A small-molecule ligand and the protein it binds are described below.
Small molecule (SMILES): CC(=O)N[C@H]1[C@@H](O)[C@H](O)[C@@H](CO)O[C@@H]1O

Sequence of chain 1.A:
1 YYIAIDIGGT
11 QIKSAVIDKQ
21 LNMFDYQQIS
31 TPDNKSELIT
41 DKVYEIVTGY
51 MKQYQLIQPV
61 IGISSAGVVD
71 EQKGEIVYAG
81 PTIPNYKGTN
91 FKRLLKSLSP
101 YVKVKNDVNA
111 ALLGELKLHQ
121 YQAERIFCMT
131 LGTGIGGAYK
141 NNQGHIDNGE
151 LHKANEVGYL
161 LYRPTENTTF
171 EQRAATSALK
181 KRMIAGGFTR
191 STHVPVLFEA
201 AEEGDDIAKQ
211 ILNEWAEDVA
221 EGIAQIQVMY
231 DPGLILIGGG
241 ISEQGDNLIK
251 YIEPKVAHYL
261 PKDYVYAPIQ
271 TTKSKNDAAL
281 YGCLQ

Binding-site contacts:
Ligand atom C7 contacts residue GLY67 of chain 1.A at 3.5 Å.
Ligand atom C4 contacts residue ASP107 of chain 1.A at 3.4 Å.
Ligand atom O7 contacts residue TYR159 of chain 1.A at 3.4 Å (h-bond).
Ligand atom O1 contacts residue GLY134 of chain 1.A at 3.5 Å.
Ligand atom O7 contacts residue GLU156 of chain 1.A at 3.9 Å.
Ligand atom C3 contacts residue GLU156 of chain 1.A at 3.3 Å.
Ligand atom C3 contacts residue GLY67 of chain 1.A at 3.9 Å.
Ligand atom O3 contacts residue GLU156 of chain 1.A at 3.0 Å (salt-bridge).
Ligand atom C3 contacts residue ASN106 of chain 1.A at 4.0 Å.
Ligand atom C5 contacts residue ILE135 of chain 1.A at 3.5 Å (hydrophobic).
Ligand atom O4 contacts residue GLY136 of chain 1.A at 3.8 Å.
Ligand atom C8 contacts residue GLY80 of chain 1.A at 3.0 Å.
Ligand atom O6 contacts residue ASP107 of chain 1.A at 2.5 Å (salt-bridge).
Ligand atom C8 contacts residue ALA79 of chain 1.A at 3.0 Å (hydrophobic).
Ligand atom C5 contacts residue GLY136 of chain 1.A at 3.4 Å.
Ligand atom O5 contacts residue ILE135 of chain 1.A at 3.2 Å (h-bond).
Ligand atom C2 contacts residue GLU156 of chain 1.A at 3.4 Å.
Ligand atom O7 contacts residue ALA79 of chain 1.A at 3.9 Å.
Ligand atom C5 contacts residue ASP107 of chain 1.A at 3.8 Å.
Ligand atom C6 contacts residue THR130 of chain 1.A at 3.6 Å.
Ligand atom O1 contacts residue GLU171 of chain 1.A at 2.9 Å (salt-bridge).
Ligand atom O6 contacts residue ALA66 of chain 1.A at 3.8 Å.
Ligand atom O3 contacts residue ALA66 of chain 1.A at 4.0 Å.
Ligand atom O1 contacts residue ILE135 of chain 1.A at 3.9 Å.
Ligand atom O4 contacts residue ASP107 of chain 1.A at 2.5 Å (salt-bridge).
Ligand atom O7 contacts residue GLY80 of chain 1.A at 2.9 Å (h-bond).
Ligand atom C7 contacts residue GLY80 of chain 1.A at 3.3 Å.
Ligand atom O4 contacts residue VAL108 of chain 1.A at 3.4 Å.
Ligand atom O4 contacts residue ASN106 of chain 1.A at 3.1 Å (h-bond).
Ligand atom O3 contacts residue ASN106 of chain 1.A at 3.1 Å (h-bond).
Ligand atom C6 contacts residue ASP107 of chain 1.A at 2.8 Å.
Ligand atom O5 contacts residue GLY136 of chain 1.A at 3.9 Å.
Ligand atom C1 contacts residue ILE135 of chain 1.A at 3.9 Å (hydrophobic).
Ligand atom C1 contacts residue GLU171 of chain 1.A at 4.0 Å.
Ligand atom O1 contacts residue THR82 of chain 1.A at 3.8 Å.
Ligand atom O3 contacts residue GLY67 of chain 1.A at 2.8 Å (h-bond).
Ligand atom C8 contacts residue GLY67 of chain 1.A at 3.1 Å.
Ligand atom O5 contacts residue GLY134 of chain 1.A at 3.3 Å.
Ligand atom C6 contacts residue GLY136 of chain 1.A at 3.9 Å.
Ligand atom N2 contacts residue GLY67 of chain 1.A at 3.2 Å (h-bond).